Sequence of chain 1.A:
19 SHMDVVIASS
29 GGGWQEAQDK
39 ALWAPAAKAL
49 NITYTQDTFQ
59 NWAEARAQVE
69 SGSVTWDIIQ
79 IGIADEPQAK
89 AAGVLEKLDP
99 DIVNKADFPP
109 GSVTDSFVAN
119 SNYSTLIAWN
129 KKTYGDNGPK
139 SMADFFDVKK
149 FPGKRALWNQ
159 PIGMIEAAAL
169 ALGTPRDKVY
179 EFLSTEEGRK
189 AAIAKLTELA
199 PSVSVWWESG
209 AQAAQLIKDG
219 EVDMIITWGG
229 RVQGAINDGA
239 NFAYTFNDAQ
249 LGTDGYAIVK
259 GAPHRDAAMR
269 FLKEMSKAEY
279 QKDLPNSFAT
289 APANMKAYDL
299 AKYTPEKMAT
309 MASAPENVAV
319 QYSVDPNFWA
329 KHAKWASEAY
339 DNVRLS

A protein and the small-molecule ligand that binds it are described below.
Small molecule (SMILES): O=C(O)CC[C@H](NCC(=O)[C@@H](O)[C@H](O)[C@H](O)CO)C(=O)O

Binding-site contacts:
Ligand atom CAH contacts residue ASP252 of chain 1.A at 3.6 Å.
Ligand atom CB contacts residue TYR121 of chain 1.A at 3.4 Å (hydrophobic).
Ligand atom CA contacts residue TRP226 of chain 1.A at 3.6 Å (hydrophobic).
Ligand atom O contacts residue SER28 of chain 1.A at 3.2 Å (h-bond).
Ligand atom OE1 contacts residue TRP32 of chain 1.A at 3.5 Å.
Ligand atom CAH contacts residue TRP226 of chain 1.A at 3.7 Å (hydrophobic).
Ligand atom C contacts residue ARG229 of chain 1.A at 3.5 Å.
Ligand atom CD contacts residue ASP252 of chain 1.A at 3.4 Å.
Ligand atom OE1 contacts residue SER119 of chain 1.A at 2.6 Å (h-bond).
Ligand atom CAI contacts residue ASP252 of chain 1.A at 3.6 Å.
Ligand atom N contacts residue ASP252 of chain 1.A at 2.8 Å (salt-bridge).
Ligand atom OAR contacts residue SER28 of chain 1.A at 2.7 Å (h-bond).
Ligand atom OAQ contacts residue GLN78 of chain 1.A at 3.6 Å.
Ligand atom OAS contacts residue GLN58 of chain 1.A at 3.5 Å (h-bond).
Ligand atom CD contacts residue TYR121 of chain 1.A at 3.6 Å (hydrophobic).
Ligand atom OXT contacts residue ARG229 of chain 1.A at 2.7 Å (salt-bridge).
Ligand atom OAQ contacts residue ASP252 of chain 1.A at 2.8 Å (salt-bridge).
Ligand atom O contacts residue ARG229 of chain 1.A at 2.8 Å (salt-bridge).
Ligand atom OE2 contacts residue THR288 of chain 1.A at 2.6 Å (h-bond).
Ligand atom OAR contacts residue GLN78 of chain 1.A at 3.0 Å (h-bond).
Ligand atom OE1 contacts residue TYR121 of chain 1.A at 3.3 Å.
Ligand atom OAT contacts residue GLN78 of chain 1.A at 2.7 Å (h-bond).
Ligand atom OAN contacts residue PHE57 of chain 1.A at 3.5 Å.
Ligand atom CG contacts residue TRP32 of chain 1.A at 3.4 Å (hydrophobic).
Ligand atom OE2 contacts residue TYR121 of chain 1.A at 3.6 Å.
Ligand atom CD contacts residue SER119 of chain 1.A at 3.6 Å.
Ligand atom CD contacts residue THR288 of chain 1.A at 3.6 Å.
Ligand atom CA contacts residue ASP252 of chain 1.A at 3.6 Å.
Ligand atom CAL contacts residue GLN78 of chain 1.A at 3.6 Å.
Ligand atom CAK contacts residue SER28 of chain 1.A at 3.7 Å.
Ligand atom CAM contacts residue GLN58 of chain 1.A at 3.5 Å.
Ligand atom O contacts residue TRP32 of chain 1.A at 3.3 Å.
Ligand atom OAN contacts residue GLN78 of chain 1.A at 3.6 Å (h-bond).
Ligand atom CG contacts residue ASP252 of chain 1.A at 3.2 Å.
Ligand atom OE1 contacts residue ASP252 of chain 1.A at 2.7 Å (salt-bridge).
Ligand atom C contacts residue TRP226 of chain 1.A at 3.2 Å (hydrophobic).
Ligand atom CB contacts residue ASP252 of chain 1.A at 3.3 Å.
Ligand atom O contacts residue TRP226 of chain 1.A at 3.5 Å.
Ligand atom OXT contacts residue TRP226 of chain 1.A at 3.4 Å.
Ligand atom CAJ contacts residue SER28 of chain 1.A at 3.4 Å.